The protein below binds the small molecule below.
Small molecule (SMILES): O=C1Nc2ccccc2C[C@@]12CCCN2

Sequence of chain 1.B:
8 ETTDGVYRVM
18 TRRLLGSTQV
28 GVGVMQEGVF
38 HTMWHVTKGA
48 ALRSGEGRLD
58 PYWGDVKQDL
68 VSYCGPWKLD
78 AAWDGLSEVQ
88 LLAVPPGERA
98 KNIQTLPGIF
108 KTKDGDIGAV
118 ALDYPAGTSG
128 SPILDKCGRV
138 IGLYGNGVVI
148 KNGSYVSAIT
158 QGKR

Binding-site contacts:
Ligand atom C contacts residue TYR152 of chain 1.B at 3.9 Å (hydrophobic).
Ligand atom C6 contacts residue DMS1 of chain 1.G at 3.9 Å.
Ligand atom C10 contacts residue W2M1 of chain 1.H at 3.5 Å.
Ligand atom C6 contacts residue GLY142 of chain 1.B at 4.1 Å.
Ligand atom C contacts residue DMS1 of chain 1.G at 3.6 Å.
Ligand atom C10 contacts residue ASP120 of chain 1.B at 4.1 Å.
Ligand atom N1 contacts residue ASP120 of chain 1.B at 2.8 Å (salt-bridge).
Ligand atom N contacts residue DMS1 of chain 1.G at 2.9 Å (h-bond).
Ligand atom C3 contacts residue TYR141 of chain 1.B at 4.0 Å (hydrophobic).
Ligand atom C5 contacts residue SER126 of chain 1.B at 3.1 Å.
Ligand atom C3 contacts residue TYR121 of chain 1.B at 3.5 Å (hydrophobic).
Ligand atom C4 contacts residue TYR152 of chain 1.B at 3.8 Å (hydrophobic).
Ligand atom C4 contacts residue SER126 of chain 1.B at 3.2 Å.
Ligand atom C9 contacts residue ASP120 of chain 1.B at 3.5 Å.
Ligand atom C4 contacts residue GLY142 of chain 1.B at 3.8 Å.
Ligand atom C8 contacts residue ASP120 of chain 1.B at 3.6 Å.
Ligand atom C5 contacts residue GLY142 of chain 1.B at 3.3 Å.
Ligand atom C2 contacts residue TYR121 of chain 1.B at 3.6 Å (hydrophobic).
Ligand atom O contacts residue DMS1 of chain 1.G at 3.5 Å (h-bond).
Ligand atom C9 contacts residue W2M1 of chain 1.H at 3.9 Å.
Ligand atom C2 contacts residue TYR152 of chain 1.B at 3.8 Å (hydrophobic).
Ligand atom C7 contacts residue TYR152 of chain 1.B at 3.7 Å (hydrophobic).
Ligand atom C4 contacts residue TYR141 of chain 1.B at 4.1 Å (hydrophobic).
Ligand atom C1 contacts residue DMS1 of chain 1.G at 3.7 Å.
Ligand atom N contacts residue TYR152 of chain 1.B at 3.8 Å.
Ligand atom C5 contacts residue TYR152 of chain 1.B at 3.6 Å (hydrophobic).
Ligand atom C11 contacts residue TYR121 of chain 1.B at 3.8 Å (hydrophobic).
Ligand atom C7 contacts residue ASP120 of chain 1.B at 3.2 Å.
Ligand atom C1 contacts residue TYR152 of chain 1.B at 3.8 Å (hydrophobic).
Ligand atom C8 contacts residue TYR121 of chain 1.B at 4.0 Å (hydrophobic).
Ligand atom C6 contacts residue TYR152 of chain 1.B at 3.8 Å (hydrophobic).
Ligand atom C3 contacts residue TYR152 of chain 1.B at 3.8 Å (hydrophobic).
Ligand atom C7 contacts residue TYR121 of chain 1.B at 3.1 Å (hydrophobic).
Ligand atom C4 contacts residue ALA123 of chain 1.B at 3.9 Å (hydrophobic).
Ligand atom C3 contacts residue ALA123 of chain 1.B at 3.9 Å (hydrophobic).
Ligand atom C3 contacts residue PRO122 of chain 1.B at 4.0 Å (hydrophobic).
Ligand atom C5 contacts residue ALA123 of chain 1.B at 4.1 Å (hydrophobic).
Ligand atom O contacts residue TYR152 of chain 1.B at 3.9 Å.
Ligand atom C11 contacts residue ALA123 of chain 1.B at 4.0 Å (hydrophobic).
Ligand atom C10 contacts residue TYR121 of chain 1.B at 3.9 Å (hydrophobic).